The protein below binds the small molecule below.
Small molecule (SMILES): CC(=O)N[C@H]1[C@H](O[C@H]2[C@H](O)[C@@H](NC(C)=O)CO[C@@H]2CO)O[C@H](CO)[C@@H](O[C@@H]2O[C@H](CO[C@H]3O[C@H](CO)[C@@H](O)[C@H](O[C@H]4O[C@H](CO)[C@@H](O)[C@H](O)[C@@H]4O)[C@@H]3O)[C@@H](O)[C@H](O[C@H]3O[C@H](CO)[C@@H](O)[C@H](O)[C@@H]3O)[C@@H]2O)[C@@H]1O

Binding-site contacts:
Ligand atom C2 contacts residue ASN95 of chain 1.D at 2.4 Å.
Ligand atom O6 contacts residue VAL101 of chain 1.D at 4.0 Å.
Ligand atom O6 contacts residue GLY100 of chain 1.D at 3.4 Å.
Ligand atom C6 contacts residue SER97 of chain 1.D at 4.4 Å.
Ligand atom C8 contacts residue GLY127 of chain 1.D at 4.5 Å.
Ligand atom C1 contacts residue SER97 of chain 1.D at 3.9 Å.
Ligand atom O7 contacts residue SER34 of chain 1.A at 4.5 Å.
Ligand atom C1 contacts residue ASN95 of chain 1.D at 1.4 Å.
Ligand atom C5 contacts residue SER97 of chain 1.D at 4.1 Å.
Ligand atom N2 contacts residue ASN95 of chain 1.D at 2.9 Å (h-bond).
Ligand atom N2 contacts residue LEU131 of chain 1.D at 4.4 Å.
Ligand atom O5 contacts residue SER97 of chain 1.D at 4.0 Å.
Ligand atom C4 contacts residue ASN95 of chain 1.D at 4.2 Å.
Ligand atom C8 contacts residue THR99 of chain 1.D at 3.6 Å.
Ligand atom O5 contacts residue ASN102 of chain 1.D at 4.1 Å.
Ligand atom C3 contacts residue ASN95 of chain 1.D at 3.8 Å.
Ligand atom C7 contacts residue LEU131 of chain 1.D at 4.0 Å (hydrophobic).
Ligand atom C6 contacts residue VAL101 of chain 1.D at 4.2 Å (hydrophobic).
Ligand atom C6 contacts residue ASN102 of chain 1.D at 3.8 Å.
Ligand atom O7 contacts residue ASN95 of chain 1.D at 2.8 Å (h-bond).
Ligand atom C6 contacts residue GLY100 of chain 1.D at 4.0 Å.
Ligand atom O7 contacts residue LEU131 of chain 1.D at 4.3 Å.
Ligand atom C2 contacts residue LEU129 of chain 1.D at 4.4 Å (hydrophobic).
Ligand atom C5 contacts residue ASN95 of chain 1.D at 3.6 Å.
Ligand atom O6 contacts residue THR99 of chain 1.D at 3.5 Å (h-bond).
Ligand atom O6 contacts residue ASN102 of chain 1.D at 3.6 Å.
Ligand atom O6 contacts residue VAL101 of chain 1.D at 3.7 Å.
Ligand atom C1 contacts residue LEU129 of chain 1.D at 4.2 Å (hydrophobic).
Ligand atom N2 contacts residue LEU129 of chain 1.D at 4.0 Å.
Ligand atom C3 contacts residue LEU129 of chain 1.D at 4.4 Å (hydrophobic).
Ligand atom C8 contacts residue ASN95 of chain 1.D at 4.4 Å.
Ligand atom C7 contacts residue ASN95 of chain 1.D at 3.1 Å.
Ligand atom C6 contacts residue THR99 of chain 1.D at 3.3 Å.
Ligand atom C8 contacts residue LEU131 of chain 1.D at 3.9 Å (hydrophobic).
Ligand atom O5 contacts residue ASN95 of chain 1.D at 2.3 Å (h-bond).

Sequence of chain 1.D:
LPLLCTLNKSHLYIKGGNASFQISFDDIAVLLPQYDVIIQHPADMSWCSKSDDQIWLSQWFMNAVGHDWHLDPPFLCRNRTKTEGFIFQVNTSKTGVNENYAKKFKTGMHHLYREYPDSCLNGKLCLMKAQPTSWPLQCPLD

Sequence of chain 1.A:
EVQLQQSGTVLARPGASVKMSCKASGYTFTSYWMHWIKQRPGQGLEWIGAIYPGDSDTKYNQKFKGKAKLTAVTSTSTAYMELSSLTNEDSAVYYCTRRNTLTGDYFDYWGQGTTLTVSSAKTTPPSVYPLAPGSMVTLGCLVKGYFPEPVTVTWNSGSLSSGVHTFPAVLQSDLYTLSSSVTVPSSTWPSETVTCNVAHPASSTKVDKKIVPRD